Binding-site contacts:
Ligand atom N2 contacts residue ASP114 of chain 1.A at 3.7 Å.
Ligand atom C9 contacts residue ASP149 of chain 1.A at 3.6 Å.
Ligand atom O2 contacts residue TYR30 of chain 1.A at 3.6 Å.
Ligand atom C8 contacts residue CYS148 of chain 1.A at 3.7 Å (hydrophobic).
Ligand atom N3 contacts residue ASP149 of chain 1.A at 3.6 Å (salt-bridge).
Ligand atom C9 contacts residue PHE200 of chain 1.A at 3.6 Å (hydrophobic).
Ligand atom C15 contacts residue GLU175 of chain 1.A at 3.6 Å.
Ligand atom C14 contacts residue TYR178 of chain 1.A at 3.5 Å (hydrophobic).
Ligand atom N2 contacts residue ILE115 of chain 1.A at 3.3 Å (h-bond).
Ligand atom C contacts residue ASP114 of chain 1.A at 3.6 Å.
Ligand atom N1 contacts residue PRO167 of chain 1.A at 3.5 Å.
Ligand atom O3 contacts residue PRO167 of chain 1.A at 3.7 Å.
Ligand atom N4 contacts residue ASP149 of chain 1.A at 2.7 Å (salt-bridge).
Ligand atom O contacts residue GLY64 of chain 1.A at 3.7 Å.
Ligand atom N4 contacts residue PHE200 of chain 1.A at 3.8 Å.
Ligand atom N4 contacts residue TYR178 of chain 1.A at 3.9 Å.
Ligand atom C11 contacts residue TYR178 of chain 1.A at 3.7 Å (hydrophobic).
Ligand atom O1 contacts residue ASP114 of chain 1.A at 2.5 Å (salt-bridge).
Ligand atom C8 contacts residue ILE115 of chain 1.A at 3.6 Å (hydrophobic).
Ligand atom C8 contacts residue SER150 of chain 1.A at 3.4 Å.
Ligand atom C1 contacts residue ASP114 of chain 1.A at 3.5 Å.
Ligand atom N3 contacts residue PHE200 of chain 1.A at 3.9 Å.
Ligand atom C8 contacts residue ILE61 of chain 1.A at 3.7 Å (hydrophobic).
Ligand atom C2 contacts residue SER62 of chain 1.A at 3.8 Å.
Ligand atom C7 contacts residue ILE115 of chain 1.A at 3.8 Å (hydrophobic).
Ligand atom O contacts residue ASP114 of chain 1.A at 2.9 Å (salt-bridge).
Ligand atom N2 contacts residue ILE61 of chain 1.A at 3.9 Å.
Ligand atom O3 contacts residue SER62 of chain 1.A at 3.2 Å.
Ligand atom C2 contacts residue ASP114 of chain 1.A at 3.8 Å.
Ligand atom O2 contacts residue GLY28 of chain 1.A at 3.5 Å (h-bond).
Ligand atom C10 contacts residue ASP149 of chain 1.A at 3.5 Å.
Ligand atom C4 contacts residue ASP114 of chain 1.A at 3.4 Å.
Ligand atom N3 contacts residue CYS148 of chain 1.A at 3.8 Å.
Ligand atom C contacts residue GLY28 of chain 1.A at 3.9 Å.
Ligand atom C5 contacts residue PRO167 of chain 1.A at 3.5 Å (hydrophobic).
Ligand atom O1 contacts residue ILE115 of chain 1.A at 3.2 Å.
Ligand atom C10 contacts residue TYR178 of chain 1.A at 3.5 Å (hydrophobic).
Ligand atom C6 contacts residue PHE200 of chain 1.A at 3.9 Å (hydrophobic).
Ligand atom N contacts residue ILE115 of chain 1.A at 3.8 Å.
Ligand atom N3 contacts residue SER150 of chain 1.A at 3.0 Å (h-bond).

Sequence of chain 1.A:
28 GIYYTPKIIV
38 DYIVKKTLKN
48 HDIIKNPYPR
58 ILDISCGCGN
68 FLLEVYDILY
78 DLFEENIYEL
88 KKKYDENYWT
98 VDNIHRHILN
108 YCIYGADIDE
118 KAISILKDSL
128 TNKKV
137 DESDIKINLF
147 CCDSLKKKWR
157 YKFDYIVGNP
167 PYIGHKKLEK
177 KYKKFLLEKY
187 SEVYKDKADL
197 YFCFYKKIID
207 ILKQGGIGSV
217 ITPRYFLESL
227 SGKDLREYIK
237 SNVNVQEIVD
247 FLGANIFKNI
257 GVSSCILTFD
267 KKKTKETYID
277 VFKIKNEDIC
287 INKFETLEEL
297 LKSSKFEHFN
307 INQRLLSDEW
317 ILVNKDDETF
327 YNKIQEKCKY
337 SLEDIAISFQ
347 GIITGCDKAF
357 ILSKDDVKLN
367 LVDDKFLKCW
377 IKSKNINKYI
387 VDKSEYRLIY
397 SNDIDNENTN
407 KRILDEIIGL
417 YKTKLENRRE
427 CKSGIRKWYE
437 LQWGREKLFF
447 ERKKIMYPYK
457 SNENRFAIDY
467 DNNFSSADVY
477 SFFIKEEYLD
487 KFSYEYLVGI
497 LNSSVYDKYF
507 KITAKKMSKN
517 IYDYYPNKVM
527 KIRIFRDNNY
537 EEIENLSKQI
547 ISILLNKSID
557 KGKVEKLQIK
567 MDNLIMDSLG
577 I

This small molecule binds to this protein.
Small molecule (SMILES): OC[C@H]1O[C@@H](n2cnc3c(NCCCc4ccccc4)ncnc32)[C@H](O)[C@@H]1O